The small molecule below binds the protein below.
Small molecule (SMILES): CC(=O)N[C@H]1[C@H](O[C@H]2[C@H](O)[C@@H](NC(C)=O)CO[C@@H]2CO)O[C@H](CO)[C@@H](O)[C@@H]1O

Sequence of chain 1.A:
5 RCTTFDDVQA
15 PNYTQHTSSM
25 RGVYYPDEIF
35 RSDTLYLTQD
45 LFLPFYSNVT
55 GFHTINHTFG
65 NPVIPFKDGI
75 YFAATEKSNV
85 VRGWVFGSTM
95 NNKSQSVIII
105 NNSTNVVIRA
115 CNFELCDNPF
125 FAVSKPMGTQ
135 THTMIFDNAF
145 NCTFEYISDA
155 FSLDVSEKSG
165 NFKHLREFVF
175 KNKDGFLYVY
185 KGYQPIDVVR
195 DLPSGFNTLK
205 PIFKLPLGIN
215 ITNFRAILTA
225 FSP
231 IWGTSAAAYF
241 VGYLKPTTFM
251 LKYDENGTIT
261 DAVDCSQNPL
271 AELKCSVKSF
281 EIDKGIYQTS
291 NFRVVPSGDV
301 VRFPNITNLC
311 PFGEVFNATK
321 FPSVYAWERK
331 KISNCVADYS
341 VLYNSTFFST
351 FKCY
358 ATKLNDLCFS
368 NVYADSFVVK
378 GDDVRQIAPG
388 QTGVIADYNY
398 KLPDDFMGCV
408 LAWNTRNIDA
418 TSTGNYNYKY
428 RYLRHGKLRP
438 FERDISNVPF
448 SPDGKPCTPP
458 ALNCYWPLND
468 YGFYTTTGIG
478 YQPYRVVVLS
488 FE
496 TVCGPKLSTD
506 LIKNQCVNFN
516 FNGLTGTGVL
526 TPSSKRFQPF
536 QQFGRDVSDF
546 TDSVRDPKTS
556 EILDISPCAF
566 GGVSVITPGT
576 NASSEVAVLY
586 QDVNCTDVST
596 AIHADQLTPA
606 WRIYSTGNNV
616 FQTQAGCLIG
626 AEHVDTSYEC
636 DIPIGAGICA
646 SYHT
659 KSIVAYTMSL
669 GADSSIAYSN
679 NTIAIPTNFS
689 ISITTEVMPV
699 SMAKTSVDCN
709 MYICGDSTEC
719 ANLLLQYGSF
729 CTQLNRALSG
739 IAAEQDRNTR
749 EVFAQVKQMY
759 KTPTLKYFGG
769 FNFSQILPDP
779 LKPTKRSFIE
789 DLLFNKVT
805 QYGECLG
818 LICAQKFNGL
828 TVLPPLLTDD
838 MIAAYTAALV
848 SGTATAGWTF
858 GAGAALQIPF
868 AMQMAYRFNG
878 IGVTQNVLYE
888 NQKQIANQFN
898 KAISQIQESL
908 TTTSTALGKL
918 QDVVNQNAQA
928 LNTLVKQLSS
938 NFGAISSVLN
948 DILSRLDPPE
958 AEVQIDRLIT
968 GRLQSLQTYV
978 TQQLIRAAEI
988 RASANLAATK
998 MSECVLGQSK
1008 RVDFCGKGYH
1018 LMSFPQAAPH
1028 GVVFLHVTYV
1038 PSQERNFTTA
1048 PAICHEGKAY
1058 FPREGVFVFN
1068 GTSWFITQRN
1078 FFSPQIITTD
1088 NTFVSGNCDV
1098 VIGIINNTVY

Binding-site contacts:
Ligand atom C8 contacts residue LYS764 of chain 1.A at 4.1 Å.
Ligand atom C1 contacts residue ASN770 of chain 1.A at 1.4 Å.
Ligand atom O5 contacts residue ASN770 of chain 1.A at 2.3 Å (h-bond).
Ligand atom C8 contacts residue TYR765 of chain 1.A at 3.6 Å (hydrophobic).
Ligand atom C6 contacts residue GLN773 of chain 1.A at 3.9 Å.
Ligand atom C5 contacts residue SER772 of chain 1.A at 4.0 Å.
Ligand atom C7 contacts residue ASN770 of chain 1.A at 3.2 Å.
Ligand atom C8 contacts residue ASN770 of chain 1.A at 3.7 Å.
Ligand atom N2 contacts residue ASN770 of chain 1.A at 3.0 Å (h-bond).
Ligand atom O7 contacts residue TYR765 of chain 1.A at 4.5 Å.
Ligand atom C4 contacts residue ASN770 of chain 1.A at 4.2 Å.
Ligand atom C3 contacts residue ASN770 of chain 1.A at 3.8 Å.
Ligand atom C5 contacts residue GLN773 of chain 1.A at 4.2 Å.
Ligand atom O7 contacts residue ASN770 of chain 1.A at 3.1 Å (h-bond).
Ligand atom C1 contacts residue SER772 of chain 1.A at 3.8 Å.
Ligand atom O5 contacts residue SER772 of chain 1.A at 4.2 Å.
Ligand atom C5 contacts residue ASN770 of chain 1.A at 3.6 Å.
Ligand atom C8 contacts residue PHE786 of chain 1.A at 3.6 Å (hydrophobic).
Ligand atom O6 contacts residue GLN773 of chain 1.A at 3.4 Å (h-bond).
Ligand atom C2 contacts residue ASN770 of chain 1.A at 2.5 Å.